Sequence of chain 37.A:
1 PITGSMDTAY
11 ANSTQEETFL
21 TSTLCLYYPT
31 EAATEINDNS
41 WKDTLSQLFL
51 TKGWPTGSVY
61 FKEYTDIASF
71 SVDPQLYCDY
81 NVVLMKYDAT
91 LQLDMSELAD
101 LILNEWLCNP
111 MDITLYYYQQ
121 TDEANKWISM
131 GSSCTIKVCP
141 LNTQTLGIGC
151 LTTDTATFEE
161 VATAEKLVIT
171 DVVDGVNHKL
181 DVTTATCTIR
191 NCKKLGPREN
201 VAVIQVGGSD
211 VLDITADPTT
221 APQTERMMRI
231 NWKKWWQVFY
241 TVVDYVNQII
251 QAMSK

Binding-site contacts:
Ligand atom C1 contacts residue ASN12 of chain 37.A at 2.1 Å.
Ligand atom N2 contacts residue ASN12 of chain 37.A at 4.0 Å.
Ligand atom O7 contacts residue ASN12 of chain 37.A at 4.2 Å.
Ligand atom O5 contacts residue ASN12 of chain 37.A at 2.5 Å (h-bond).
Ligand atom C5 contacts residue ASN12 of chain 37.A at 3.9 Å.
Ligand atom C7 contacts residue ASN12 of chain 37.A at 4.3 Å.
Ligand atom C2 contacts residue ASN12 of chain 37.A at 3.5 Å.

This small molecule binds to this protein.
Small molecule (SMILES): CC(=O)N[C@H]1[C@H](O[C@H]2[C@H](O)[C@@H](NC(C)=O)CO[C@@H]2CO)O[C@H](CO)[C@@H](O)[C@@H]1O